Binding-site contacts:
Ligand atom N3 contacts residue TYR251 of chain 1.B at 3.2 Å (h-bond).
Ligand atom C5 contacts residue TYR251 of chain 1.B at 3.9 Å (hydrophobic).
Ligand atom C10 contacts residue PHE283 of chain 1.B at 3.9 Å (hydrophobic).
Ligand atom N1 contacts residue TYR251 of chain 1.B at 3.4 Å (h-bond).
Ligand atom O6 contacts residue LEU247 of chain 1.B at 3.4 Å.
Ligand atom C5 contacts residue PHE283 of chain 1.B at 3.6 Å (hydrophobic).
Ligand atom N9 contacts residue ALA279 of chain 1.B at 4.1 Å.
Ligand atom C6 contacts residue PHE283 of chain 1.B at 3.4 Å (hydrophobic).
Ligand atom C2 contacts residue TYR251 of chain 1.B at 3.1 Å (hydrophobic).
Ligand atom C5 contacts residue LEU247 of chain 1.B at 3.7 Å (hydrophobic).
Ligand atom O2 contacts residue PHE283 of chain 1.B at 4.4 Å.
Ligand atom N1 contacts residue LEU247 of chain 1.B at 4.4 Å.
Ligand atom C14 contacts residue PHE283 of chain 1.B at 3.7 Å (hydrophobic).
Ligand atom C8 contacts residue GLN280 of chain 1.B at 3.3 Å.
Ligand atom C11 contacts residue PHE268 of chain 1.B at 3.6 Å (hydrophobic).
Ligand atom C6 contacts residue LEU247 of chain 1.B at 3.6 Å (hydrophobic).
Ligand atom C2 contacts residue PHE283 of chain 1.B at 3.8 Å (hydrophobic).
Ligand atom N9 contacts residue PHE283 of chain 1.B at 3.9 Å.
Ligand atom N3 contacts residue PHE283 of chain 1.B at 3.9 Å.
Ligand atom C10 contacts residue ILE230 of chain 1.B at 3.8 Å (hydrophobic).
Ligand atom O2 contacts residue TYR251 of chain 1.B at 3.4 Å (h-bond).
Ligand atom C4 contacts residue TYR251 of chain 1.B at 3.6 Å (hydrophobic).
Ligand atom N7 contacts residue GLN280 of chain 1.B at 3.0 Å (h-bond).
Ligand atom C8 contacts residue ALA279 of chain 1.B at 3.4 Å (hydrophobic).
Ligand atom C5 contacts residue GLN280 of chain 1.B at 4.2 Å.
Ligand atom O6 contacts residue PHE283 of chain 1.B at 3.4 Å.
Ligand atom C8 contacts residue PHE283 of chain 1.B at 3.6 Å (hydrophobic).
Ligand atom C6 contacts residue TYR251 of chain 1.B at 3.8 Å (hydrophobic).
Ligand atom C14 contacts residue MET192 of chain 1.B at 4.0 Å (hydrophobic).
Ligand atom N1 contacts residue PHE283 of chain 1.B at 3.6 Å.
Ligand atom N7 contacts residue ALA279 of chain 1.B at 4.3 Å.
Ligand atom C11 contacts residue TYR251 of chain 1.B at 3.7 Å (hydrophobic).
Ligand atom N7 contacts residue PHE283 of chain 1.B at 3.5 Å.
Ligand atom C4 contacts residue PHE283 of chain 1.B at 3.6 Å (hydrophobic).
Ligand atom C13 contacts residue PHE268 of chain 1.B at 4.3 Å (hydrophobic).
Ligand atom N9 contacts residue TYR251 of chain 1.B at 4.4 Å.
Ligand atom O2 contacts residue MET192 of chain 1.B at 3.7 Å.
Ligand atom C10 contacts residue TYR251 of chain 1.B at 4.2 Å (hydrophobic).
Ligand atom N7 contacts residue LEU247 of chain 1.B at 3.7 Å.
Ligand atom C12 contacts residue PHE283 of chain 1.B at 4.2 Å (hydrophobic).

Sequence of chain 1.B:
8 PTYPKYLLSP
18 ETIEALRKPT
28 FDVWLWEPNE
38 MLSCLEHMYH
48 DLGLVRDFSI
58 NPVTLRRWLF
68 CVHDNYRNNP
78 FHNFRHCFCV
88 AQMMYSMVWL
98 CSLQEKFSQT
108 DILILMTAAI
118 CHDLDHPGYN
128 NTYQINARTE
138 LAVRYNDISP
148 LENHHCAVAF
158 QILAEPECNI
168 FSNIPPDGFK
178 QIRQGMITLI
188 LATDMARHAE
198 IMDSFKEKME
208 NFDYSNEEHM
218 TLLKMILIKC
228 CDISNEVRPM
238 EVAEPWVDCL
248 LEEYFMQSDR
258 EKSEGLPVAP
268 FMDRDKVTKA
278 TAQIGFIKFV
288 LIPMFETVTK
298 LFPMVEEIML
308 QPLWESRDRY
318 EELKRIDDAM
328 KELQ

The small molecule below binds the protein below.
Small molecule (SMILES): CC(C)Cn1c(=O)n(C)c(=O)c2nc[nH]c21